Binding-site contacts:
Ligand atom C9 contacts residue LEU164 of chain 1.A at 3.6 Å (hydrophobic).
Ligand atom O4 contacts residue LYS62 of chain 1.A at 4.4 Å.
Ligand atom C2 contacts residue ASN162 of chain 1.A at 3.3 Å.
Ligand atom C1 contacts residue ASP175 of chain 1.A at 3.4 Å.
Ligand atom N11 contacts residue ALA60 of chain 1.A at 3.2 Å.
Ligand atom N11 contacts residue MET116 of chain 1.A at 3.6 Å (h-bond).
Ligand atom C7 contacts residue LEU164 of chain 1.A at 4.2 Å (hydrophobic).
Ligand atom C14 contacts residue MET116 of chain 1.A at 3.4 Å (hydrophobic).
Ligand atom O4 contacts residue CYS174 of chain 1.A at 3.9 Å.
Ligand atom N11 contacts residue ASP114 of chain 1.A at 2.7 Å (salt-bridge).
Ligand atom N13 contacts residue ASP114 of chain 1.A at 3.4 Å (salt-bridge).
Ligand atom C14 contacts residue LEU115 of chain 1.A at 4.3 Å (hydrophobic).
Ligand atom C7 contacts residue VAL47 of chain 1.A at 4.1 Å (hydrophobic).
Ligand atom C8 contacts residue GLN113 of chain 1.A at 3.7 Å.
Ligand atom C9 contacts residue ALA60 of chain 1.A at 4.0 Å (hydrophobic).
Ligand atom C1 contacts residue ASN162 of chain 1.A at 3.1 Å.
Ligand atom C1 contacts residue SER161 of chain 1.A at 4.3 Å.
Ligand atom C2 contacts residue CYS174 of chain 1.A at 2.8 Å (hydrophobic).
Ligand atom N5 contacts residue CYS174 of chain 1.A at 4.3 Å.
Ligand atom C10 contacts residue ASP114 of chain 1.A at 3.9 Å.
Ligand atom C8 contacts residue LEU164 of chain 1.A at 4.1 Å (hydrophobic).
Ligand atom C9 contacts residue GLN113 of chain 1.A at 3.5 Å.
Ligand atom C10 contacts residue ALA60 of chain 1.A at 3.5 Å (hydrophobic).
Ligand atom N5 contacts residue LEU164 of chain 1.A at 4.4 Å.
Ligand atom C14 contacts residue ALA60 of chain 1.A at 4.0 Å (hydrophobic).
Ligand atom C15 contacts residue ALA60 of chain 1.A at 4.0 Å (hydrophobic).
Ligand atom C10 contacts residue LEU164 of chain 1.A at 3.8 Å (hydrophobic).
Ligand atom C1 contacts residue CYS174 of chain 1.A at 1.8 Å (hydrophobic).
Ligand atom N11 contacts residue LEU164 of chain 1.A at 4.1 Å.
Ligand atom C16 contacts residue VAL47 of chain 1.A at 4.1 Å (hydrophobic).
Ligand atom C2 contacts residue SER161 of chain 1.A at 3.7 Å.
Ligand atom C3 contacts residue CYS174 of chain 1.A at 3.5 Å (hydrophobic).
Ligand atom C2 contacts residue ASP175 of chain 1.A at 4.5 Å.
Ligand atom N13 contacts residue MET116 of chain 1.A at 2.7 Å (h-bond).
Ligand atom N13 contacts residue ALA60 of chain 1.A at 3.6 Å.
Ligand atom C6 contacts residue VAL47 of chain 1.A at 4.1 Å (hydrophobic).
Ligand atom C15 contacts residue LEU164 of chain 1.A at 4.1 Å (hydrophobic).
Ligand atom N13 contacts residue LEU115 of chain 1.A at 3.5 Å.
Ligand atom C16 contacts residue LEU164 of chain 1.A at 4.0 Å (hydrophobic).
Ligand atom N11 contacts residue LEU115 of chain 1.A at 3.9 Å.

The small molecule below binds the protein below.
Small molecule (SMILES): CCC(=O)NCc1ccc2[nH]ncc2c1

Sequence of chain 1.A:
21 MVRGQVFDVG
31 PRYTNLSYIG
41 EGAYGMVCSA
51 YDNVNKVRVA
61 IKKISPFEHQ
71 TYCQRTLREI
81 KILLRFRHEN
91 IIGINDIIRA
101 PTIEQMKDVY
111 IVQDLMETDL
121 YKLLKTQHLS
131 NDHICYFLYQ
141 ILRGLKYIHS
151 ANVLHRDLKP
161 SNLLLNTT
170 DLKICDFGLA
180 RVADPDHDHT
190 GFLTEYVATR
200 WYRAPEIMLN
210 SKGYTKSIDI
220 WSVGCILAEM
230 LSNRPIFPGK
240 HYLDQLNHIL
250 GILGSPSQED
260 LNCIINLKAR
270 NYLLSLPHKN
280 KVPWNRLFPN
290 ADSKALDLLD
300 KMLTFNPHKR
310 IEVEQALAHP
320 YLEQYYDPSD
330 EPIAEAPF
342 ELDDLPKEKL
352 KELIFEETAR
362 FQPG